Binding-site contacts:
Ligand atom C5 contacts residue SER25 of chain 1.A at 4.1 Å.
Ligand atom C contacts residue ASP39 of chain 1.A at 3.7 Å.
Ligand atom C13 contacts residue ASN42 of chain 1.A at 4.1 Å.
Ligand atom C1 contacts residue ASP39 of chain 1.A at 3.6 Å.
Ligand atom C12 contacts residue ASN42 of chain 1.A at 3.5 Å.
Ligand atom C15 contacts residue ASP39 of chain 1.A at 4.0 Å.
Ligand atom C1 contacts residue MET23 of chain 1.A at 3.8 Å (hydrophobic).
Ligand atom O contacts residue ASP39 of chain 1.A at 4.2 Å.
Ligand atom C8 contacts residue SER25 of chain 1.A at 3.9 Å.
Ligand atom C13 contacts residue SER25 of chain 1.A at 3.8 Å.
Ligand atom C10 contacts residue SER25 of chain 1.A at 3.7 Å.
Ligand atom C contacts residue MET23 of chain 1.A at 3.8 Å (hydrophobic).
Ligand atom C15 contacts residue MET23 of chain 1.A at 4.2 Å (hydrophobic).
Ligand atom O contacts residue HIS38 of chain 1.A at 4.1 Å.
Ligand atom C3 contacts residue MET23 of chain 1.A at 3.9 Å (hydrophobic).
Ligand atom C9 contacts residue ASN44 of chain 1.A at 3.7 Å.
Ligand atom C10 contacts residue ASN45 of chain 1.A at 3.8 Å.
Ligand atom C2 contacts residue MET23 of chain 1.A at 4.1 Å (hydrophobic).
Ligand atom C13 contacts residue THR24 of chain 1.A at 4.0 Å.
Ligand atom C7 contacts residue ASN42 of chain 1.A at 3.7 Å.
Ligand atom C5 contacts residue MET23 of chain 1.A at 4.2 Å (hydrophobic).
Ligand atom C2 contacts residue HIS38 of chain 1.A at 4.1 Å.
Ligand atom C10 contacts residue ASN44 of chain 1.A at 4.2 Å.
Ligand atom C11 contacts residue ASN42 of chain 1.A at 3.4 Å.
Ligand atom C4 contacts residue THR24 of chain 1.A at 3.8 Å.
Ligand atom C11 contacts residue SER25 of chain 1.A at 3.5 Å.
Ligand atom C3 contacts residue THR24 of chain 1.A at 4.1 Å.
Ligand atom C10 contacts residue ASN42 of chain 1.A at 3.2 Å.
Ligand atom C14 contacts residue ASP39 of chain 1.A at 4.2 Å.
Ligand atom C4 contacts residue MET23 of chain 1.A at 3.8 Å (hydrophobic).
Ligand atom C11 contacts residue ASN45 of chain 1.A at 4.2 Å.
Ligand atom C12 contacts residue SER25 of chain 1.A at 3.6 Å.
Ligand atom C9 contacts residue ASN42 of chain 1.A at 3.5 Å.
Ligand atom C1 contacts residue HIS38 of chain 1.A at 3.6 Å.
Ligand atom C2 contacts residue THR24 of chain 1.A at 3.4 Å.
Ligand atom C2 contacts residue ASP39 of chain 1.A at 3.9 Å.
Ligand atom C7 contacts residue SER25 of chain 1.A at 3.8 Å.
Ligand atom C9 contacts residue SER25 of chain 1.A at 3.9 Å.
Ligand atom C8 contacts residue ASN42 of chain 1.A at 3.9 Å.
Ligand atom C13 contacts residue ASP39 of chain 1.A at 4.0 Å.

The small molecule below binds the protein below.
Small molecule (SMILES): Oc1ccc(CN2CCc3ccccc3C2)cc1

Sequence of chain 1.A:
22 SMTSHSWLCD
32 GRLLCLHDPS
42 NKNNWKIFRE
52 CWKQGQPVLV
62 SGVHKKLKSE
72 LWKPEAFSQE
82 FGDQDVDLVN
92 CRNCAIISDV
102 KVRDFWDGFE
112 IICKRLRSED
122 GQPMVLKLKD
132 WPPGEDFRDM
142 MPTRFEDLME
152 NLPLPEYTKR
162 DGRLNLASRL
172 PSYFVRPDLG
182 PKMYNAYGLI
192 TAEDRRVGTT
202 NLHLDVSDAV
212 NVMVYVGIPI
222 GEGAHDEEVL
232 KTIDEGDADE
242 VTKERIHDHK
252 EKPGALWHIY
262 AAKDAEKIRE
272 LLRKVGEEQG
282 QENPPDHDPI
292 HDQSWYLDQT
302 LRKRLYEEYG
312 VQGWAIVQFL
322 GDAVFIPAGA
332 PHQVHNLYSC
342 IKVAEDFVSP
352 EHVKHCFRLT